Binding-site contacts:
Ligand atom O7 contacts residue TYR41 of chain 1.E at 3.3 Å (h-bond).
Ligand atom C7 contacts residue SER390 of chain 1.E at 4.2 Å.
Ligand atom C1 contacts residue ARG358 of chain 1.E at 3.7 Å.
Ligand atom C5 contacts residue TYR41 of chain 1.E at 3.4 Å (hydrophobic).
Ligand atom C7 contacts residue TYR41 of chain 1.E at 3.5 Å (hydrophobic).
Ligand atom O6 contacts residue ARG358 of chain 1.E at 3.3 Å.
Ligand atom O6 contacts residue TYR386 of chain 1.E at 4.0 Å.
Ligand atom C1 contacts residue ASN388 of chain 1.E at 1.4 Å.
Ligand atom C6 contacts residue ASP338 of chain 1.E at 3.3 Å.
Ligand atom O7 contacts residue GLN39 of chain 1.E at 2.9 Å (h-bond).
Ligand atom C2 contacts residue ASN388 of chain 1.E at 2.5 Å.
Ligand atom O6 contacts residue ASP338 of chain 1.E at 2.9 Å (salt-bridge).
Ligand atom C4 contacts residue ASP338 of chain 1.E at 4.3 Å.
Ligand atom C2 contacts residue ARG358 of chain 1.E at 4.3 Å.
Ligand atom C4 contacts residue TYR41 of chain 1.E at 3.9 Å (hydrophobic).
Ligand atom O7 contacts residue ASN388 of chain 1.E at 3.9 Å.
Ligand atom C5 contacts residue ASP338 of chain 1.E at 3.5 Å.
Ligand atom O4 contacts residue TYR41 of chain 1.E at 3.5 Å (h-bond).
Ligand atom N2 contacts residue TYR41 of chain 1.E at 4.3 Å.
Ligand atom C3 contacts residue ASP338 of chain 1.E at 4.5 Å.
Ligand atom O5 contacts residue TYR41 of chain 1.E at 4.4 Å.
Ligand atom C8 contacts residue SER390 of chain 1.E at 3.3 Å.
Ligand atom C4 contacts residue ASN388 of chain 1.E at 4.2 Å.
Ligand atom O5 contacts residue ARG358 of chain 1.E at 3.4 Å (salt-bridge).
Ligand atom C8 contacts residue GLU61 of chain 1.E at 3.3 Å.
Ligand atom O6 contacts residue HIS339 of chain 1.E at 3.9 Å.
Ligand atom N2 contacts residue ASN388 of chain 1.E at 2.9 Å (h-bond).
Ligand atom C7 contacts residue ASN388 of chain 1.E at 3.6 Å.
Ligand atom O4 contacts residue ASP338 of chain 1.E at 4.2 Å.
Ligand atom C1 contacts residue ASP338 of chain 1.E at 4.3 Å.
Ligand atom O6 contacts residue TYR41 of chain 1.E at 3.6 Å.
Ligand atom O5 contacts residue ASP338 of chain 1.E at 4.2 Å.
Ligand atom C6 contacts residue ARG358 of chain 1.E at 4.4 Å.
Ligand atom C5 contacts residue ASN388 of chain 1.E at 3.6 Å.
Ligand atom C7 contacts residue GLN39 of chain 1.E at 4.1 Å.
Ligand atom C3 contacts residue TYR41 of chain 1.E at 4.2 Å (hydrophobic).
Ligand atom O5 contacts residue ASN388 of chain 1.E at 2.3 Å (h-bond).
Ligand atom C3 contacts residue ASN388 of chain 1.E at 3.8 Å.
Ligand atom C8 contacts residue TYR41 of chain 1.E at 3.6 Å (hydrophobic).
Ligand atom C6 contacts residue TYR41 of chain 1.E at 3.6 Å (hydrophobic).

Sequence of chain 1.E:
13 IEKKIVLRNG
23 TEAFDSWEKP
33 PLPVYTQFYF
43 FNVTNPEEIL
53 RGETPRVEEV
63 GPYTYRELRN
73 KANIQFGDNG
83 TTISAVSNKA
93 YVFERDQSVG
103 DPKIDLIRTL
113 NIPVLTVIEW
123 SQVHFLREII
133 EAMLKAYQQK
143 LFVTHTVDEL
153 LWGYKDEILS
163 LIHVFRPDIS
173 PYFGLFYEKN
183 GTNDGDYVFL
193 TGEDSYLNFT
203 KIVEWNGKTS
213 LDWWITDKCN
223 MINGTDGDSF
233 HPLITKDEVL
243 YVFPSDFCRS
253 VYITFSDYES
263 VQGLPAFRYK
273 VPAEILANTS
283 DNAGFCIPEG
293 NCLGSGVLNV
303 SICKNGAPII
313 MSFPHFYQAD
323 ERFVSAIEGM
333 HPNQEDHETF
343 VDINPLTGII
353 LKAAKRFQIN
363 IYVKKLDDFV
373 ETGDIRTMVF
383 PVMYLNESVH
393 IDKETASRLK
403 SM

This protein binds this small molecule.
Small molecule (SMILES): CC(=O)N[C@H]1[C@H](O[C@H]2[C@H](O)[C@@H](NC(C)=O)CO[C@@H]2CO)O[C@H](CO)[C@@H](O[C@@H]2O[C@H](CO[C@H]3O[C@H](CO)[C@@H](O)[C@H](O)[C@@H]3O)[C@@H](O)[C@H](O[C@H]3O[C@H](CO)[C@@H](O)[C@H](O)[C@@H]3O)[C@@H]2O)[C@@H]1O